Sequence of chain 4.A:
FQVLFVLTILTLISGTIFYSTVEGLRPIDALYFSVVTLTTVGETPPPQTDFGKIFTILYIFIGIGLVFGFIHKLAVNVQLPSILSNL

The small molecule below binds the protein below.
Small molecule (SMILES): NCC(=O)O

Binding-site contacts:
Ligand atom N contacts residue LEU31 of chain 4.A at 3.7 Å.
Ligand atom N contacts residue GLY30 of chain 4.A at 4.0 Å.
Ligand atom C contacts residue GLY30 of chain 4.A at 4.2 Å.
Ligand atom O contacts residue GLY30 of chain 4.A at 4.4 Å.
Ligand atom C contacts residue GLU29 of chain 4.A at 3.8 Å.
Ligand atom O contacts residue GLN54 of chain 4.A at 4.1 Å.
Ligand atom O contacts residue GLU29 of chain 4.A at 2.9 Å (salt-bridge).
Ligand atom CA contacts residue GLY30 of chain 4.A at 3.6 Å.
Ligand atom CA contacts residue GLU29 of chain 4.A at 4.5 Å.
Ligand atom OXT contacts residue GLU29 of chain 4.A at 4.5 Å.